Binding-site contacts:
Ligand atom C3 contacts residue VAL309 of chain 1.E at 4.2 Å (hydrophobic).
Ligand atom C1 contacts residue SER310 of chain 1.E at 3.6 Å.
Ligand atom C8 contacts residue PHE245 of chain 1.E at 4.1 Å (hydrophobic).
Ligand atom C5 contacts residue ASN148 of chain 1.E at 3.6 Å.
Ligand atom C1 contacts residue VAL309 of chain 1.E at 4.2 Å (hydrophobic).
Ligand atom C8 contacts residue LEU147 of chain 1.E at 4.1 Å (hydrophobic).
Ligand atom C4 contacts residue ASP97 of chain 1.E at 3.6 Å.
Ligand atom O5 contacts residue LYS138 of chain 1.E at 3.8 Å.
Ligand atom C2 contacts residue SER310 of chain 1.E at 3.8 Å.
Ligand atom O3 contacts residue ASP97 of chain 1.E at 4.3 Å.
Ligand atom C4 contacts residue ASN148 of chain 1.E at 4.1 Å.
Ligand atom C1 contacts residue ASN148 of chain 1.E at 1.4 Å.
Ligand atom N2 contacts residue SER310 of chain 1.E at 3.4 Å (h-bond).
Ligand atom C2 contacts residue ASN148 of chain 1.E at 2.4 Å.
Ligand atom C6 contacts residue LYS138 of chain 1.E at 4.1 Å.
Ligand atom C3 contacts residue SER310 of chain 1.E at 3.9 Å.
Ligand atom C7 contacts residue ASN246 of chain 1.E at 3.8 Å.
Ligand atom O4 contacts residue CYS308 of chain 1.E at 4.4 Å.
Ligand atom C3 contacts residue CYS308 of chain 1.E at 4.1 Å (hydrophobic).
Ligand atom O6 contacts residue LYS138 of chain 1.E at 3.4 Å (salt-bridge).
Ligand atom O3 contacts residue CYS308 of chain 1.E at 3.4 Å (h-bond).
Ligand atom C3 contacts residue ASN148 of chain 1.E at 3.8 Å.
Ligand atom C2 contacts residue ASP97 of chain 1.E at 4.4 Å.
Ligand atom O5 contacts residue VAL309 of chain 1.E at 4.0 Å.
Ligand atom O4 contacts residue ASP97 of chain 1.E at 4.3 Å.
Ligand atom N2 contacts residue ASN148 of chain 1.E at 2.9 Å (h-bond).
Ligand atom O4 contacts residue ARG248 of chain 1.E at 4.0 Å.
Ligand atom C8 contacts residue VAL140 of chain 1.E at 3.8 Å (hydrophobic).
Ligand atom O5 contacts residue ASN148 of chain 1.E at 2.3 Å (h-bond).
Ligand atom C7 contacts residue ASN148 of chain 1.E at 3.9 Å.
Ligand atom C5 contacts residue VAL309 of chain 1.E at 3.6 Å (hydrophobic).
Ligand atom O7 contacts residue ASN246 of chain 1.E at 3.5 Å (h-bond).
Ligand atom C8 contacts residue ASN246 of chain 1.E at 3.5 Å.
Ligand atom C6 contacts residue ASP97 of chain 1.E at 3.8 Å.
Ligand atom C7 contacts residue PRO98 of chain 1.E at 4.4 Å (hydrophobic).
Ligand atom C4 contacts residue VAL309 of chain 1.E at 4.2 Å (hydrophobic).
Ligand atom O7 contacts residue PRO98 of chain 1.E at 3.4 Å.
Ligand atom O4 contacts residue VAL309 of chain 1.E at 4.1 Å.
Ligand atom C3 contacts residue ASP97 of chain 1.E at 4.3 Å.
Ligand atom C5 contacts residue ASP97 of chain 1.E at 4.2 Å.

This small molecule binds to this protein.
Small molecule (SMILES): CC(=O)N[C@@H]1[C@@H](O)[C@H](O)[C@@H](CO)O[C@H]1O

Sequence of chain 1.E:
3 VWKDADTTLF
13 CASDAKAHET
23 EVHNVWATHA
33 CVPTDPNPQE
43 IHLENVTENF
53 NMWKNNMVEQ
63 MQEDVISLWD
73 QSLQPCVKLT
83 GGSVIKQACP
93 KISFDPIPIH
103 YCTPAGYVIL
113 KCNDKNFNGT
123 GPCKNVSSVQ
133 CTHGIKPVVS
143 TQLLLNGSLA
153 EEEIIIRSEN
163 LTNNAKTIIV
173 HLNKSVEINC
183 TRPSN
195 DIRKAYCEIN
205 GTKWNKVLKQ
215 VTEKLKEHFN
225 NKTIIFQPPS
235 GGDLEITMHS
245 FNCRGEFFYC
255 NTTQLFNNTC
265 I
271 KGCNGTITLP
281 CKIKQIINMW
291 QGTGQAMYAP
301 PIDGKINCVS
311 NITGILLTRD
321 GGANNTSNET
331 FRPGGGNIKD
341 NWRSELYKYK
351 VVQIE